Binding-site contacts:
Ligand atom C8 contacts residue ARG115 of chain 1.A at 3.2 Å.
Ligand atom N7 contacts residue PRO113 of chain 1.A at 4.3 Å.
Ligand atom C4 contacts residue ASN114 of chain 1.A at 4.1 Å.
Ligand atom N1 contacts residue ASN114 of chain 1.A at 3.5 Å.
Ligand atom N3 contacts residue PRO113 of chain 1.A at 3.6 Å.
Ligand atom O2' contacts residue PRO113 of chain 1.A at 3.8 Å.
Ligand atom N7 contacts residue ARG115 of chain 1.A at 3.6 Å.
Ligand atom C1' contacts residue ARG115 of chain 1.A at 4.0 Å.
Ligand atom N3 contacts residue ASN114 of chain 1.A at 3.9 Å.
Ligand atom C5 contacts residue ARG115 of chain 1.A at 4.2 Å.
Ligand atom C2 contacts residue ASN114 of chain 1.A at 3.6 Å.
Ligand atom C1' contacts residue PRO113 of chain 1.A at 3.9 Å (hydrophobic).
Ligand atom C5 contacts residue PRO113 of chain 1.A at 4.0 Å (hydrophobic).
Ligand atom C8 contacts residue PRO113 of chain 1.A at 4.0 Å (hydrophobic).
Ligand atom C6 contacts residue ASN114 of chain 1.A at 3.7 Å.
Ligand atom N6 contacts residue ASN114 of chain 1.A at 3.5 Å (h-bond).
Ligand atom N9 contacts residue PRO113 of chain 1.A at 3.5 Å (h-bond).
Ligand atom C4 contacts residue PRO113 of chain 1.A at 3.4 Å (hydrophobic).
Ligand atom C2 contacts residue PRO113 of chain 1.A at 4.3 Å (hydrophobic).
Ligand atom C2' contacts residue PRO113 of chain 1.A at 3.4 Å (hydrophobic).
Ligand atom C5 contacts residue ASN114 of chain 1.A at 4.0 Å.
Ligand atom N9 contacts residue ARG115 of chain 1.A at 4.0 Å.

A small-molecule ligand and the protein it binds are described below.
Small molecule (SMILES): C[C@H]1O[C@@H](n2cnc3c(N)ncnc32)[C@H](O)[C@@H]1O

Sequence of chain 1.A:
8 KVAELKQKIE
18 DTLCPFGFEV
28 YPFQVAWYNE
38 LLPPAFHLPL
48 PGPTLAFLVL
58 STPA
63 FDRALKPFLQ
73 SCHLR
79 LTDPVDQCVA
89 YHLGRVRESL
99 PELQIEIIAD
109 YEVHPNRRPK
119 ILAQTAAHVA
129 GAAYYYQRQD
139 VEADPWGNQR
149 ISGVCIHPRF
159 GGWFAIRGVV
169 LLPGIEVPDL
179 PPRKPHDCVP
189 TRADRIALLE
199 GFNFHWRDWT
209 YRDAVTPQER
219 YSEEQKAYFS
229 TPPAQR